A small-molecule ligand and the protein it binds are described below.
Small molecule (SMILES): CC(C)CCCc1nc(-c2ccc(C(=O)NCCC(F)(F)F)cc2)cs1

Sequence of chain 2.A:
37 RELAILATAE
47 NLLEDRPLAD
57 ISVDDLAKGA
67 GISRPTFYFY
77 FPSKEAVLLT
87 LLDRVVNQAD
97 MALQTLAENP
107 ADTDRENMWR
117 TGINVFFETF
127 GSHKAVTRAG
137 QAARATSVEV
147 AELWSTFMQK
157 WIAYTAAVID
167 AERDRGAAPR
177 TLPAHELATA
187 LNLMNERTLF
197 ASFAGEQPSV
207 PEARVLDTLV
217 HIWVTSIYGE

Binding-site contacts:
Ligand atom C11 contacts residue TRP219 of chain 2.A at 3.6 Å (hydrophobic).
Ligand atom C16 contacts residue PHE122 of chain 2.A at 3.6 Å (hydrophobic).
Ligand atom C18 contacts residue PHE122 of chain 2.A at 3.6 Å (hydrophobic).
Ligand atom F1 contacts residue PHE126 of chain 2.A at 3.6 Å.
Ligand atom C6 contacts residue MET114 of chain 2.A at 3.5 Å (hydrophobic).
Ligand atom C5 contacts residue MET114 of chain 2.A at 3.7 Å (hydrophobic).
Ligand atom N2 contacts residue ASN188 of chain 2.A at 2.9 Å (h-bond).
Ligand atom N1 contacts residue TRP115 of chain 2.A at 3.7 Å.
Ligand atom S1 contacts residue VAL164 of chain 2.A at 3.7 Å.
Ligand atom S1 contacts residue TYR160 of chain 2.A at 3.3 Å.
Ligand atom O1 contacts residue ASN191 of chain 2.A at 2.9 Å (h-bond).
Ligand atom C1 contacts residue TYR160 of chain 2.A at 3.3 Å (hydrophobic).
Ligand atom C17 contacts residue ASN188 of chain 2.A at 3.6 Å.
Ligand atom C9 contacts residue THR161 of chain 2.A at 3.5 Å.
Ligand atom C15 contacts residue THR161 of chain 2.A at 3.2 Å.
Ligand atom C14 contacts residue ASN188 of chain 2.A at 3.3 Å.
Ligand atom C6 contacts residue TRP115 of chain 2.A at 3.7 Å (hydrophobic).
Ligand atom O1 contacts residue PHE122 of chain 2.A at 3.5 Å.
Ligand atom F3 contacts residue GLU192 of chain 2.A at 3.3 Å.
Ligand atom F2 contacts residue GLU192 of chain 2.A at 3.5 Å.
Ligand atom C16 contacts residue ASN188 of chain 2.A at 3.7 Å.
Ligand atom C11 contacts residue GLY118 of chain 2.A at 3.7 Å.
Ligand atom F2 contacts residue LEU195 of chain 2.A at 3.5 Å.
Ligand atom F1 contacts residue PHE122 of chain 2.A at 3.7 Å.
Ligand atom C12 contacts residue PHE122 of chain 2.A at 3.7 Å (hydrophobic).
Ligand atom F2 contacts residue ASN191 of chain 2.A at 3.6 Å.
Ligand atom F1 contacts residue PHE196 of chain 2.A at 3.5 Å.
Ligand atom C11 contacts residue ILE119 of chain 2.A at 3.7 Å (hydrophobic).
Ligand atom F1 contacts residue TRP150 of chain 2.A at 3.7 Å.
Ligand atom S1 contacts residue TRP115 of chain 2.A at 3.5 Å.
Ligand atom C9 contacts residue TYR160 of chain 2.A at 3.5 Å (hydrophobic).
Ligand atom N1 contacts residue GLY118 of chain 2.A at 3.6 Å.
Ligand atom C12 contacts residue TRP219 of chain 2.A at 3.5 Å (hydrophobic).
Ligand atom C13 contacts residue TRP219 of chain 2.A at 3.7 Å (hydrophobic).
Ligand atom F3 contacts residue MET154 of chain 2.A at 3.6 Å.
Ligand atom C16 contacts residue ASN191 of chain 2.A at 3.6 Å.
Ligand atom C13 contacts residue PHE122 of chain 2.A at 3.4 Å (hydrophobic).
Ligand atom C7 contacts residue TRP115 of chain 2.A at 3.4 Å (hydrophobic).
Ligand atom F3 contacts residue TRP150 of chain 2.A at 3.4 Å.
Ligand atom C14 contacts residue PHE122 of chain 2.A at 3.6 Å (hydrophobic).